The small molecule below binds the protein below.
Small molecule (SMILES): N[C@H](CCC(=O)N[C@@H](CS)C(=O)NCCC(=O)O)C(=O)O

Sequence of chain 1.A:
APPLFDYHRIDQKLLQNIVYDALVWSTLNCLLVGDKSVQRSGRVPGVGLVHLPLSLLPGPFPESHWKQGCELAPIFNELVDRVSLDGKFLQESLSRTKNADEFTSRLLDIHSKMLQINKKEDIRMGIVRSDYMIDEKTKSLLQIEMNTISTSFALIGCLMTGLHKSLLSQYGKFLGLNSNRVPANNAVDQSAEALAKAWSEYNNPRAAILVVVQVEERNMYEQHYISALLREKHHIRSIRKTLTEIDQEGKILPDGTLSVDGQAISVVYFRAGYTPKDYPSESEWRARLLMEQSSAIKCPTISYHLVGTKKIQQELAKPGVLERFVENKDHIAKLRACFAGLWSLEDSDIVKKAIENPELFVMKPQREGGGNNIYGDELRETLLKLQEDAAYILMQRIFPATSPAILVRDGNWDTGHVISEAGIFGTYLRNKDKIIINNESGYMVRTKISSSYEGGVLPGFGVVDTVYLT

Binding-site contacts:
Ligand atom C2 contacts residue ARG153 of chain 1.A at 3.5 Å.
Ligand atom CA2 contacts residue SO41 of chain 1.H at 2.4 Å.
Ligand atom N2 contacts residue SO41 of chain 1.H at 3.7 Å.
Ligand atom O2 contacts residue SER176 of chain 1.A at 3.0 Å (h-bond).
Ligand atom O12 contacts residue ASN243 of chain 1.A at 2.9 Å (h-bond).
Ligand atom O42 contacts residue VAL486 of chain 1.A at 3.3 Å (h-bond).
Ligand atom O12 contacts residue ARG295 of chain 1.A at 3.5 Å (salt-bridge).
Ligand atom CA4 contacts residue SER176 of chain 1.A at 3.4 Å.
Ligand atom CA1 contacts residue TYR298 of chain 1.A at 3.2 Å (hydrophobic).
Ligand atom CB2 contacts residue SO41 of chain 1.H at 3.1 Å.
Ligand atom CG1 contacts residue TYR298 of chain 1.A at 2.8 Å (hydrophobic).
Ligand atom C2 contacts residue SO41 of chain 1.H at 2.1 Å.
Ligand atom O2 contacts residue THR175 of chain 1.A at 3.1 Å.
Ligand atom C2 contacts residue SER176 of chain 1.A at 3.1 Å.
Ligand atom N3 contacts residue ARG153 of chain 1.A at 3.4 Å (salt-bridge).
Ligand atom SG2 contacts residue ILE173 of chain 1.A at 3.6 Å.
Ligand atom CA1 contacts residue GLU241 of chain 1.A at 3.5 Å.
Ligand atom CA3 contacts residue ARG475 of chain 1.A at 3.3 Å.
Ligand atom O11 contacts residue ARG295 of chain 1.A at 2.9 Å (salt-bridge).
Ligand atom O2 contacts residue ARG153 of chain 1.A at 2.8 Å (salt-bridge).
Ligand atom O2 contacts residue SO41 of chain 1.H at 2.8 Å (h-bond).
Ligand atom CB2 contacts residue ILE173 of chain 1.A at 3.5 Å (hydrophobic).
Ligand atom O42 contacts residue LEU487 of chain 1.A at 3.3 Å (h-bond).
Ligand atom N1 contacts residue GLN238 of chain 1.A at 2.9 Å (h-bond).
Ligand atom C1 contacts residue ARG295 of chain 1.A at 3.7 Å.
Ligand atom N3 contacts residue SO41 of chain 1.H at 2.4 Å (h-bond).
Ligand atom CA3 contacts residue SER176 of chain 1.A at 2.4 Å.
Ligand atom O41 contacts residue ARG475 of chain 1.A at 3.1 Å.
Ligand atom CB2 contacts residue ASN171 of chain 1.A at 3.4 Å.
Ligand atom O11 contacts residue SER174 of chain 1.A at 3.4 Å (h-bond).
Ligand atom CA2 contacts residue SER174 of chain 1.A at 3.7 Å.
Ligand atom N1 contacts residue ARG295 of chain 1.A at 3.4 Å (salt-bridge).
Ligand atom C4 contacts residue VAL486 of chain 1.A at 3.5 Å (hydrophobic).
Ligand atom N3 contacts residue SER176 of chain 1.A at 2.3 Å (h-bond).
Ligand atom N2 contacts residue SER174 of chain 1.A at 3.0 Å (h-bond).
Ligand atom CB1 contacts residue TYR298 of chain 1.A at 2.9 Å (hydrophobic).
Ligand atom O41 contacts residue VAL486 of chain 1.A at 3.1 Å (h-bond).
Ligand atom CA3 contacts residue SO41 of chain 1.H at 3.2 Å.
Ligand atom N1 contacts residue GLU241 of chain 1.A at 2.6 Å (salt-bridge).
Ligand atom N1 contacts residue TYR298 of chain 1.A at 2.9 Å (h-bond).